This protein binds this small molecule.
Small molecule (SMILES): Nc1nc(=O)c2ncn([C@@H]3O[C@H](CO[P](=O)(O)O[C@H]4[C@@H](O)[C@H](n5cnc6c(N)ncnc65)O[C@@H]4CO[P](=O)(O)O[C@@H]4[C@@H](O)[C@H](n5cnc6c(N)ncnc65)O[C@@H]4COP(=O)=O)[C@@H](O)[C@H]3O)c2[nH]1

Sequence of chain 8.E:
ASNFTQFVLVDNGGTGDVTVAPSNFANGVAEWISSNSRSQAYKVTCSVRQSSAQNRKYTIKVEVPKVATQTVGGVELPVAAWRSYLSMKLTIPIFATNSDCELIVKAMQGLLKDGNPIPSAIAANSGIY

Binding-site contacts:
Ligand atom C6 contacts residue SER47 of chain 8.E at 3.9 Å.
Ligand atom C5 contacts residue VAL29 of chain 8.E at 4.0 Å (hydrophobic).
Ligand atom O3' contacts residue GLU63 of chain 8.E at 4.1 Å.
Ligand atom N9 contacts residue LYS61 of chain 8.E at 3.7 Å.
Ligand atom C5 contacts residue THR45 of chain 8.E at 3.1 Å.
Ligand atom C6 contacts residue TYR85 of chain 8.E at 3.4 Å (hydrophobic).
Ligand atom N7 contacts residue LYS61 of chain 8.E at 3.7 Å.
Ligand atom C6 contacts residue THR45 of chain 8.E at 3.1 Å.
Ligand atom P contacts residue TYR85 of chain 8.E at 3.7 Å.
Ligand atom N6 contacts residue CYS46 of chain 8.E at 3.4 Å (h-bond).
Ligand atom N9 contacts residue TYR85 of chain 8.E at 4.0 Å.
Ligand atom N7 contacts residue TYR85 of chain 8.E at 3.7 Å.
Ligand atom N1 contacts residue TYR85 of chain 8.E at 3.5 Å.
Ligand atom C4 contacts residue LYS61 of chain 8.E at 3.7 Å.
Ligand atom C2 contacts residue THR59 of chain 8.E at 4.1 Å.
Ligand atom N7 contacts residue THR45 of chain 8.E at 2.5 Å (h-bond).
Ligand atom C5 contacts residue TYR85 of chain 8.E at 3.5 Å (hydrophobic).
Ligand atom N6 contacts residue THR59 of chain 8.E at 2.8 Å (h-bond).
Ligand atom C5 contacts residue LYS61 of chain 8.E at 3.7 Å.
Ligand atom N1 contacts residue THR59 of chain 8.E at 3.5 Å.
Ligand atom OP2 contacts residue GLU63 of chain 8.E at 3.6 Å (salt-bridge).
Ligand atom C5' contacts residue TYR85 of chain 8.E at 4.0 Å (hydrophobic).
Ligand atom C8 contacts residue THR45 of chain 8.E at 3.8 Å.
Ligand atom C6 contacts residue THR59 of chain 8.E at 3.6 Å.
Ligand atom N6 contacts residue TYR85 of chain 8.E at 3.4 Å.
Ligand atom C6 contacts residue LYS61 of chain 8.E at 3.8 Å.
Ligand atom C8 contacts residue TYR85 of chain 8.E at 3.8 Å (hydrophobic).
Ligand atom C6 contacts residue VAL29 of chain 8.E at 4.1 Å (hydrophobic).
Ligand atom N6 contacts residue THR45 of chain 8.E at 2.5 Å (h-bond).
Ligand atom OP2 contacts residue LYS43 of chain 8.E at 2.7 Å (salt-bridge).
Ligand atom C4 contacts residue TYR85 of chain 8.E at 3.8 Å (hydrophobic).
Ligand atom OP1 contacts residue LYS43 of chain 8.E at 2.9 Å (salt-bridge).
Ligand atom N6 contacts residue LYS61 of chain 8.E at 4.1 Å.
Ligand atom P contacts residue LYS43 of chain 8.E at 3.2 Å.
Ligand atom N6 contacts residue SER47 of chain 8.E at 4.1 Å.
Ligand atom C8 contacts residue LYS61 of chain 8.E at 3.7 Å.
Ligand atom C2 contacts residue SER47 of chain 8.E at 3.4 Å.
Ligand atom N1 contacts residue SER47 of chain 8.E at 2.9 Å (h-bond).
Ligand atom OP1 contacts residue TYR85 of chain 8.E at 3.5 Å (h-bond).
Ligand atom O6 contacts residue LYS61 of chain 8.E at 3.0 Å (salt-bridge).